Binding-site contacts:
Ligand atom O2 contacts residue SER4 of chain 1.A at 3.5 Å.
Ligand atom O1 contacts residue SER4 of chain 1.A at 4.1 Å.
Ligand atom C3 contacts residue TRP7 of chain 1.A at 4.0 Å (hydrophobic).
Ligand atom C5 contacts residue TRP7 of chain 1.A at 4.0 Å (hydrophobic).
Ligand atom O5 contacts residue TRP7 of chain 1.A at 4.1 Å.
Ligand atom O2 contacts residue TRP7 of chain 1.A at 4.0 Å.
Ligand atom O4 contacts residue TRP7 of chain 1.A at 4.1 Å.
Ligand atom C4 contacts residue TRP7 of chain 1.A at 4.5 Å (hydrophobic).

Sequence of chain 1.A:
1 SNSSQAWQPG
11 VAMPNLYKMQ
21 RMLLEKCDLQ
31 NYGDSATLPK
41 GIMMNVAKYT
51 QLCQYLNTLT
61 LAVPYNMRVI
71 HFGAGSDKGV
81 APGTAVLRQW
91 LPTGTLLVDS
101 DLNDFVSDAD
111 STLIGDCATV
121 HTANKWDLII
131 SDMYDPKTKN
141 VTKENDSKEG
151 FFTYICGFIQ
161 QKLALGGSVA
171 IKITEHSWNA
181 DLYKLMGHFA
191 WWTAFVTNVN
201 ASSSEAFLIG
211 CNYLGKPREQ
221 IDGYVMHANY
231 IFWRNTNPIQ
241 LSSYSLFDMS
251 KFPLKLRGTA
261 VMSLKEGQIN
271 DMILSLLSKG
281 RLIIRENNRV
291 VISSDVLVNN

A protein and the small-molecule ligand that binds it are described below.
Small molecule (SMILES): OC[C@H]1O[C@H](O)[C@H](O)[C@@H](O)[C@@H]1O